A protein and the small-molecule ligand that binds it are described below.
Small molecule (SMILES): O=C1N=C(CC(=O)N2CCC3(CC2)Oc2ccccc2O3)CC=C1Cl

Sequence of chain 1.A:
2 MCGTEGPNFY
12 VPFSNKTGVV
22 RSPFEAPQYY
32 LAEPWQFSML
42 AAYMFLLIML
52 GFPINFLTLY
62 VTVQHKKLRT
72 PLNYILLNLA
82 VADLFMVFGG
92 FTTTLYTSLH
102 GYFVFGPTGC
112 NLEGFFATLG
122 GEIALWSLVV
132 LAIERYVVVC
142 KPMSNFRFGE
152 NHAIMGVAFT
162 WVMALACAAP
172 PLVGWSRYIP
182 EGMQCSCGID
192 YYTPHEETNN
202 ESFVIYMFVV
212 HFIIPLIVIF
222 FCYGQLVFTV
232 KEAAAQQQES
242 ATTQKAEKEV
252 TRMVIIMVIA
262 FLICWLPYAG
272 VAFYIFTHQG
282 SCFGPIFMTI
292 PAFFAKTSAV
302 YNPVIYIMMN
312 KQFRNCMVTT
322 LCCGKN

Binding-site contacts:
Ligand atom C22 contacts residue PHE213 of chain 1.A at 3.7 Å (hydrophobic).
Ligand atom C1 contacts residue PHE209 of chain 1.A at 3.8 Å (hydrophobic).
Ligand atom C4 contacts residue TYR269 of chain 1.A at 3.7 Å (hydrophobic).
Ligand atom C19 contacts residue BOG1 of chain 1.D at 3.8 Å.
Ligand atom O18 contacts residue HIS212 of chain 1.A at 3.8 Å.
Ligand atom C1 contacts residue VAL205 of chain 1.A at 3.5 Å (hydrophobic).
Ligand atom C3 contacts residue MET289 of chain 1.A at 3.7 Å (hydrophobic).
Ligand atom O18 contacts residue LEU126 of chain 1.A at 3.6 Å.
Ligand atom O20 contacts residue BOG1 of chain 1.D at 3.4 Å (h-bond).
Ligand atom C11 contacts residue TYR192 of chain 1.A at 3.0 Å (hydrophobic).
Ligand atom C4 contacts residue ALA273 of chain 1.A at 3.7 Å (hydrophobic).
Ligand atom C10 contacts residue MET289 of chain 1.A at 3.9 Å (hydrophobic).
Ligand atom C13 contacts residue MET208 of chain 1.A at 3.9 Å (hydrophobic).
Ligand atom C21 contacts residue PHE213 of chain 1.A at 3.7 Å (hydrophobic).
Ligand atom C6 contacts residue VAL205 of chain 1.A at 3.9 Å (hydrophobic).
Ligand atom O7 contacts residue TYR269 of chain 1.A at 3.4 Å.
Ligand atom C25 contacts residue CYS265 of chain 1.A at 3.9 Å (hydrophobic).
Ligand atom C17 contacts residue PHE213 of chain 1.A at 3.7 Å (hydrophobic).
Ligand atom CL contacts residue TRP266 of chain 1.A at 3.5 Å.
Ligand atom C17 contacts residue HIS212 of chain 1.A at 3.8 Å.
Ligand atom C15 contacts residue LEU126 of chain 1.A at 3.9 Å (hydrophobic).
Ligand atom C14 contacts residue HIS212 of chain 1.A at 3.5 Å.
Ligand atom C17 contacts residue LEU126 of chain 1.A at 3.8 Å (hydrophobic).
Ligand atom N16 contacts residue PHE213 of chain 1.A at 3.8 Å.
Ligand atom O7 contacts residue MET289 of chain 1.A at 3.7 Å.
Ligand atom C4 contacts residue MET289 of chain 1.A at 3.8 Å (hydrophobic).
Ligand atom N16 contacts residue HIS212 of chain 1.A at 2.8 Å (h-bond).
Ligand atom C19 contacts residue TYR269 of chain 1.A at 3.9 Å (hydrophobic).
Ligand atom C10 contacts residue TYR192 of chain 1.A at 3.5 Å (hydrophobic).
Ligand atom O18 contacts residue PHE213 of chain 1.A at 3.7 Å.
Ligand atom C25 contacts residue TYR269 of chain 1.A at 3.6 Å (hydrophobic).
Ligand atom C6 contacts residue PHE209 of chain 1.A at 3.7 Å (hydrophobic).
Ligand atom C5 contacts residue ALA273 of chain 1.A at 3.3 Å (hydrophobic).
Ligand atom C21 contacts residue TYR269 of chain 1.A at 3.8 Å (hydrophobic).
Ligand atom C15 contacts residue HIS212 of chain 1.A at 3.6 Å.
Ligand atom C11 contacts residue MET208 of chain 1.A at 3.7 Å (hydrophobic).
Ligand atom O18 contacts residue TRP266 of chain 1.A at 3.3 Å.
Ligand atom O18 contacts residue PHE262 of chain 1.A at 3.8 Å.
Ligand atom N16 contacts residue LEU126 of chain 1.A at 3.3 Å.
Ligand atom CL contacts residue CYS265 of chain 1.A at 3.7 Å.